Sequence of chain 2.A:
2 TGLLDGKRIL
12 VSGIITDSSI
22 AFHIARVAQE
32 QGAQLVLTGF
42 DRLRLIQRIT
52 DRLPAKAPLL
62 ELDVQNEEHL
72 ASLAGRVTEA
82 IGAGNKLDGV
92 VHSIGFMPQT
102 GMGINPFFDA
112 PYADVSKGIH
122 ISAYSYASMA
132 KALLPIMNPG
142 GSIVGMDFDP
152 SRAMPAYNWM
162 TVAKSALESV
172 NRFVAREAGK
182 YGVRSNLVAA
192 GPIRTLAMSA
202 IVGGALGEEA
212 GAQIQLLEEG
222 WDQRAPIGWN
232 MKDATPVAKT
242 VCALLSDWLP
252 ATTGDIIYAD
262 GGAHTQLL

This protein binds this small molecule.
Small molecule (SMILES): Oc1cc(CC2CCCCC2)ccc1Oc1ccc(Cl)cc1Cl

Binding-site contacts:
Ligand atom C18 contacts residue NAD1 of chain 2.B at 3.4 Å.
Ligand atom C13 contacts residue PHE149 of chain 2.A at 3.9 Å (hydrophobic).
Ligand atom CL5 contacts residue MET98 of chain 2.A at 3.4 Å.
Ligand atom C6 contacts residue NAD1 of chain 2.B at 3.5 Å.
Ligand atom C4 contacts residue NAD1 of chain 2.B at 3.6 Å.
Ligand atom C19 contacts residue PHE149 of chain 2.A at 3.6 Å (hydrophobic).
Ligand atom CL1 contacts residue GLY96 of chain 2.A at 3.4 Å.
Ligand atom C12 contacts residue GLY96 of chain 2.A at 3.4 Å.
Ligand atom C10 contacts residue MET199 of chain 2.A at 3.8 Å (hydrophobic).
Ligand atom C12 contacts residue PHE97 of chain 2.A at 3.8 Å (hydrophobic).
Ligand atom C2 contacts residue NAD1 of chain 2.B at 3.5 Å.
Ligand atom C9 contacts residue ALA198 of chain 2.A at 3.8 Å (hydrophobic).
Ligand atom C7 contacts residue GLY96 of chain 2.A at 3.8 Å.
Ligand atom C12 contacts residue MET161 of chain 2.A at 3.7 Å (hydrophobic).
Ligand atom C6 contacts residue MET199 of chain 2.A at 3.5 Å (hydrophobic).
Ligand atom C12 contacts residue ALA198 of chain 2.A at 3.7 Å (hydrophobic).
Ligand atom C7 contacts residue MET161 of chain 2.A at 3.8 Å (hydrophobic).
Ligand atom C16 contacts residue TYR158 of chain 2.A at 3.7 Å (hydrophobic).
Ligand atom C2 contacts residue TYR158 of chain 2.A at 3.4 Å (hydrophobic).
Ligand atom O2 contacts residue NAD1 of chain 2.B at 2.5 Å (h-bond).
Ligand atom C10 contacts residue MET161 of chain 2.A at 3.8 Å (hydrophobic).
Ligand atom C3 contacts residue NAD1 of chain 2.B at 3.5 Å.
Ligand atom C4 contacts residue MET199 of chain 2.A at 2.9 Å (hydrophobic).
Ligand atom C17 contacts residue MET199 of chain 2.A at 3.7 Å (hydrophobic).
Ligand atom CL1 contacts residue ALA198 of chain 2.A at 3.5 Å.
Ligand atom CL1 contacts residue NAD1 of chain 2.B at 3.4 Å.
Ligand atom C8 contacts residue ALA198 of chain 2.A at 3.3 Å (hydrophobic).
Ligand atom C5 contacts residue NAD1 of chain 2.B at 3.3 Å.
Ligand atom C10 contacts residue MET103 of chain 2.A at 3.8 Å (hydrophobic).
Ligand atom O1 contacts residue NAD1 of chain 2.B at 3.2 Å.
Ligand atom C7 contacts residue ALA198 of chain 2.A at 3.2 Å (hydrophobic).
Ligand atom O1 contacts residue ALA198 of chain 2.A at 3.6 Å.
Ligand atom C3 contacts residue MET199 of chain 2.A at 3.9 Å (hydrophobic).
Ligand atom O2 contacts residue TYR158 of chain 2.A at 2.6 Å (h-bond).
Ligand atom C1 contacts residue TYR158 of chain 2.A at 3.4 Å (hydrophobic).
Ligand atom C17 contacts residue TYR158 of chain 2.A at 3.5 Å (hydrophobic).
Ligand atom C11 contacts residue MET161 of chain 2.A at 3.8 Å (hydrophobic).
Ligand atom C5 contacts residue MET199 of chain 2.A at 2.6 Å (hydrophobic).
Ligand atom C1 contacts residue NAD1 of chain 2.B at 3.7 Å.
Ligand atom O2 contacts residue LYS165 of chain 2.A at 3.8 Å.